Sequence of chain 1.B:
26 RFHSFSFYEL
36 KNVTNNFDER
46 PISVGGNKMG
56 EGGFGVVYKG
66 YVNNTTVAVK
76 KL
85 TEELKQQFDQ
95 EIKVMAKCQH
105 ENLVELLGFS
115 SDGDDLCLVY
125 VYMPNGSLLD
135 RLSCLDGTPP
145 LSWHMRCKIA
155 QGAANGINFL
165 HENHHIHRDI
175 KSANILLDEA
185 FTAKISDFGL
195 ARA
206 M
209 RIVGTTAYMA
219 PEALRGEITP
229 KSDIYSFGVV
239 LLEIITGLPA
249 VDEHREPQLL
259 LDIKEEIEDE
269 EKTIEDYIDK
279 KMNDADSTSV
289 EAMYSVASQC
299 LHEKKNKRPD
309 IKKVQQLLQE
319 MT

Binding-site contacts:
Ligand atom N21 contacts residue TYR126 of chain 1.B at 3.8 Å.
Ligand atom N8 contacts residue ASP134 of chain 1.B at 2.9 Å (salt-bridge).
Ligand atom N29 contacts residue TYR124 of chain 1.B at 3.3 Å.
Ligand atom N29 contacts residue LYS75 of chain 1.B at 3.2 Å (salt-bridge).
Ligand atom C27 contacts residue TYR124 of chain 1.B at 3.9 Å (hydrophobic).
Ligand atom C6 contacts residue LEU139 of chain 1.B at 3.8 Å (hydrophobic).
Ligand atom C28 contacts residue TYR124 of chain 1.B at 3.5 Å (hydrophobic).
Ligand atom C9 contacts residue ASP134 of chain 1.B at 3.6 Å.
Ligand atom N5 contacts residue MET54 of chain 1.B at 3.7 Å.
Ligand atom N19 contacts residue MET54 of chain 1.B at 3.4 Å (h-bond).
Ligand atom C27 contacts residue VAL125 of chain 1.B at 3.5 Å (hydrophobic).
Ligand atom C7 contacts residue ASP134 of chain 1.B at 3.3 Å.
Ligand atom C20 contacts residue MET127 of chain 1.B at 3.3 Å (hydrophobic).
Ligand atom C12 contacts residue GLU56 of chain 1.B at 3.5 Å.
Ligand atom C18 contacts residue VAL62 of chain 1.B at 3.6 Å (hydrophobic).
Ligand atom C24 contacts residue LEU180 of chain 1.B at 3.4 Å (hydrophobic).
Ligand atom C16 contacts residue ASP134 of chain 1.B at 3.5 Å.
Ligand atom C26 contacts residue TYR124 of chain 1.B at 3.5 Å (hydrophobic).
Ligand atom N5 contacts residue LEU139 of chain 1.B at 3.7 Å.
Ligand atom C7 contacts residue MET54 of chain 1.B at 3.2 Å (hydrophobic).
Ligand atom C6 contacts residue ASP134 of chain 1.B at 3.2 Å.
Ligand atom C22 contacts residue ALA73 of chain 1.B at 3.4 Å (hydrophobic).
Ligand atom C22 contacts residue LEU180 of chain 1.B at 3.8 Å (hydrophobic).
Ligand atom O4 contacts residue MET54 of chain 1.B at 3.4 Å (h-bond).
Ligand atom C27 contacts residue ALA73 of chain 1.B at 3.5 Å (hydrophobic).
Ligand atom C13 contacts residue VAL62 of chain 1.B at 3.8 Å (hydrophobic).
Ligand atom C27 contacts residue LEU180 of chain 1.B at 3.9 Å (hydrophobic).
Ligand atom N19 contacts residue VAL62 of chain 1.B at 3.8 Å.
Ligand atom C10 contacts residue ASP134 of chain 1.B at 3.6 Å.
Ligand atom C3 contacts residue MET54 of chain 1.B at 3.9 Å (hydrophobic).
Ligand atom C25 contacts residue LEU180 of chain 1.B at 3.5 Å (hydrophobic).
Ligand atom N17 contacts residue VAL62 of chain 1.B at 3.6 Å.
Ligand atom N21 contacts residue MET127 of chain 1.B at 2.9 Å (h-bond).
Ligand atom N21 contacts residue ALA73 of chain 1.B at 3.5 Å.
Ligand atom C26 contacts residue LEU180 of chain 1.B at 3.7 Å (hydrophobic).
Ligand atom C23 contacts residue LEU180 of chain 1.B at 3.5 Å (hydrophobic).
Ligand atom C11 contacts residue ASP134 of chain 1.B at 3.7 Å.
Ligand atom C6 contacts residue MET54 of chain 1.B at 3.4 Å (hydrophobic).
Ligand atom C27 contacts residue MET127 of chain 1.B at 3.8 Å (hydrophobic).
Ligand atom C12 contacts residue GLY55 of chain 1.B at 3.6 Å.

This protein binds this small molecule.
Small molecule (SMILES): COC(=O)N1CCN(C2CCC(Nc3ncnc4ccc(C#N)cc34)CC2)CC1